This small molecule binds to this protein.
Small molecule (SMILES): Nc1ccn([C@H]2C[C@H](O[P](=O)(O)OC[C@H]3O[C@@H](n4ccc(N)nc4=O)C[C@@H]3O[P](=O)(O)OC[C@H]3O[C@@H](n4cnc5c(N)ncnc54)C[C@@H]3O)[C@@H](CO[P](=O)(O)O[C@H]3C[C@H](n4cnc5c(N)ncnc54)O[C@@H]3CO[P](=O)(O)O[C@H]3C[C@H](n4cnc5c(N)ncnc54)O[C@@H]3CO[P](=O)(O)O[C@H]3C[C@H](n4ccc(N)nc4=O)O[C@@H]3COP(=O)=O)O2)c(=O)n1

Sequence of chain 2.S:
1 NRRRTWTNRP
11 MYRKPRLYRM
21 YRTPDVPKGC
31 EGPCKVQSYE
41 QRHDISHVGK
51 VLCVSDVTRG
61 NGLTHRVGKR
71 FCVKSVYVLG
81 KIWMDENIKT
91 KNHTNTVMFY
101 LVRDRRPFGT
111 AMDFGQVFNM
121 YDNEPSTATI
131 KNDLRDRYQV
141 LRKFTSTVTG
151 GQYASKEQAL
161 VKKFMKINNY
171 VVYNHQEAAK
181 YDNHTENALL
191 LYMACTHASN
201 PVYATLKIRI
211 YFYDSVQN

Sequence of chain 2.Q:
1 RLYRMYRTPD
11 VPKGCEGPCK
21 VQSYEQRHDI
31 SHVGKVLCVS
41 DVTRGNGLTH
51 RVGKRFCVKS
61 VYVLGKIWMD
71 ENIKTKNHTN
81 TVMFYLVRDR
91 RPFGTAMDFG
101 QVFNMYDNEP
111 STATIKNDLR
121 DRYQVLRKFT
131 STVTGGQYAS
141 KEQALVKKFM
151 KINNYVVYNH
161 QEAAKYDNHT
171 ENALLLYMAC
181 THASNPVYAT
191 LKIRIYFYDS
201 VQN

Binding-site contacts:
Ligand atom OP2 contacts residue LYS128 of chain 2.Q at 3.0 Å (salt-bridge).
Ligand atom N4 contacts residue SER75 of chain 2.S at 3.3 Å (h-bond).
Ligand atom C2 contacts residue TYR211 of chain 2.S at 3.6 Å (hydrophobic).
Ligand atom O3' contacts residue ASP121 of chain 2.Q at 3.4 Å (salt-bridge).
Ligand atom C5 contacts residue PHE164 of chain 2.S at 3.4 Å (hydrophobic).
Ligand atom C4' contacts residue VAL125 of chain 2.Q at 3.6 Å (hydrophobic).
Ligand atom OP2 contacts residue TYR77 of chain 2.S at 2.6 Å (h-bond).
Ligand atom N3 contacts residue TYR211 of chain 2.S at 3.6 Å.
Ligand atom OP2 contacts residue TYR211 of chain 2.S at 3.1 Å (h-bond).
Ligand atom O5' contacts residue ARG120 of chain 2.Q at 3.3 Å.
Ligand atom N6 contacts residue PHE164 of chain 2.S at 3.5 Å.
Ligand atom N3 contacts residue ARG88 of chain 2.Q at 3.4 Å (salt-bridge).
Ligand atom OP1 contacts residue ARG120 of chain 2.Q at 2.8 Å (salt-bridge).
Ligand atom C3' contacts residue TYR211 of chain 2.S at 3.2 Å (hydrophobic).
Ligand atom O2 contacts residue TYR211 of chain 2.S at 3.0 Å.
Ligand atom C2' contacts residue TYR211 of chain 2.S at 3.0 Å (hydrophobic).
Ligand atom C6 contacts residue ASP25 of chain 2.S at 3.4 Å.
Ligand atom C5' contacts residue LYS128 of chain 2.Q at 3.6 Å.
Ligand atom C5 contacts residue TYR213 of chain 2.S at 3.7 Å (hydrophobic).
Ligand atom OP2 contacts residue ARG2 of chain 2.S at 3.2 Å (salt-bridge).
Ligand atom C6 contacts residue PHE164 of chain 2.S at 3.5 Å (hydrophobic).
Ligand atom N7 contacts residue PHE164 of chain 2.S at 3.6 Å.
Ligand atom C5' contacts residue ARG120 of chain 2.Q at 3.7 Å.
Ligand atom C6 contacts residue CYS34 of chain 2.S at 3.5 Å (hydrophobic).
Ligand atom O4' contacts residue VAL125 of chain 2.Q at 3.7 Å.
Ligand atom C5 contacts residue ASP25 of chain 2.S at 3.4 Å.
Ligand atom OP1 contacts residue ARG2 of chain 2.S at 3.1 Å.
Ligand atom C4' contacts residue ARG90 of chain 2.Q at 3.7 Å.
Ligand atom N1 contacts residue PHE164 of chain 2.S at 3.6 Å.
Ligand atom OP1 contacts residue LYS128 of chain 2.Q at 2.8 Å (salt-bridge).
Ligand atom O3' contacts residue TYR211 of chain 2.S at 3.1 Å (h-bond).
Ligand atom C2' contacts residue CYS34 of chain 2.S at 3.6 Å (hydrophobic).
Ligand atom OP1 contacts residue ASP121 of chain 2.Q at 2.9 Å (salt-bridge).
Ligand atom O3' contacts residue ARG127 of chain 2.Q at 3.4 Å.
Ligand atom C2 contacts residue PHE164 of chain 2.S at 3.5 Å (hydrophobic).
Ligand atom OP2 contacts residue ARG209 of chain 2.S at 3.0 Å (salt-bridge).
Ligand atom C4 contacts residue PHE164 of chain 2.S at 3.5 Å (hydrophobic).
Ligand atom N3 contacts residue PHE164 of chain 2.S at 3.6 Å.
Ligand atom OP1 contacts residue ARG127 of chain 2.Q at 3.5 Å.
Ligand atom C5 contacts residue CYS34 of chain 2.S at 3.6 Å (hydrophobic).